A protein and the small-molecule ligand that binds it are described below.
Small molecule (SMILES): CC(=O)N[C@@H]1[C@@H](O)[C@H](O)[C@@H](CO)O[C@H]1O

Sequence of chain 1.B:
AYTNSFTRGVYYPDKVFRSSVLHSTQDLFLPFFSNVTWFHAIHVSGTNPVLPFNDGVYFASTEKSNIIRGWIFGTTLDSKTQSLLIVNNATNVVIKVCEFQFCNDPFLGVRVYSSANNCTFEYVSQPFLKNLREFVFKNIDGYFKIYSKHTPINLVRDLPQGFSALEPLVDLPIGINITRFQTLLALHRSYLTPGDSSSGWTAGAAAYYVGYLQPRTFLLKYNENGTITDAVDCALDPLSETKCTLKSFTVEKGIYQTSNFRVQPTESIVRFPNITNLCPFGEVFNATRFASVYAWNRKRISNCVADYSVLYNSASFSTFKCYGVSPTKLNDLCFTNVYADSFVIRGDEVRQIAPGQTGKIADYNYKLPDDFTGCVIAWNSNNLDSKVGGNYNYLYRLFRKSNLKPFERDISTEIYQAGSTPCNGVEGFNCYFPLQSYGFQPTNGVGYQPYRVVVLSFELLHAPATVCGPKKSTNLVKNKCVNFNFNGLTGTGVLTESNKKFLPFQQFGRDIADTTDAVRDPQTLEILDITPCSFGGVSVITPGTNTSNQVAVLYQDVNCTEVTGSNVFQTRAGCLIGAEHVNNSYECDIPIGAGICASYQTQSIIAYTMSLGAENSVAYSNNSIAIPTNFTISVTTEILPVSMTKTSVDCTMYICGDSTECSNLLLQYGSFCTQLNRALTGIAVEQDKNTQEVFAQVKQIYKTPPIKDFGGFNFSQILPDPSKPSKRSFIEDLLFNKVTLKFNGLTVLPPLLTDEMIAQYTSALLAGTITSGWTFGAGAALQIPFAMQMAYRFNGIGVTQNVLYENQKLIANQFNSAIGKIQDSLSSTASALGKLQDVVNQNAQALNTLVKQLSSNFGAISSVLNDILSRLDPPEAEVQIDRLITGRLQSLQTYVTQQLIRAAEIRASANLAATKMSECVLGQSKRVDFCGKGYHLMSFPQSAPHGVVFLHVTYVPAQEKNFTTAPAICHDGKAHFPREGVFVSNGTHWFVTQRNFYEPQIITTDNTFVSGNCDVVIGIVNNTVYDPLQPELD

Binding-site contacts:
Ligand atom C8 contacts residue ASN801 of chain 1.B at 3.9 Å.
Ligand atom C5 contacts residue GLN804 of chain 1.B at 4.3 Å.
Ligand atom C5 contacts residue ASN801 of chain 1.B at 3.7 Å.
Ligand atom C6 contacts residue GLN804 of chain 1.B at 3.8 Å.
Ligand atom C5 contacts residue SER803 of chain 1.B at 4.0 Å.
Ligand atom C4 contacts residue ASN801 of chain 1.B at 4.2 Å.
Ligand atom C7 contacts residue ASN801 of chain 1.B at 3.3 Å.
Ligand atom O5 contacts residue ASN801 of chain 1.B at 2.4 Å (h-bond).
Ligand atom C1 contacts residue SER803 of chain 1.B at 3.3 Å.
Ligand atom O6 contacts residue GLN804 of chain 1.B at 4.1 Å.
Ligand atom C2 contacts residue SER803 of chain 1.B at 4.3 Å.
Ligand atom O7 contacts residue ASN801 of chain 1.B at 3.3 Å (h-bond).
Ligand atom O5 contacts residue GLN804 of chain 1.B at 3.9 Å.
Ligand atom C2 contacts residue ASN801 of chain 1.B at 2.5 Å.
Ligand atom C3 contacts residue ASN801 of chain 1.B at 3.8 Å.
Ligand atom C1 contacts residue ASN801 of chain 1.B at 1.4 Å.
Ligand atom O5 contacts residue SER803 of chain 1.B at 3.9 Å.
Ligand atom C3 contacts residue SER803 of chain 1.B at 4.4 Å.
Ligand atom N2 contacts residue ASN801 of chain 1.B at 2.9 Å (h-bond).